This protein binds this small molecule.
Small molecule (SMILES): CC(=O)N[C@@H]1[C@@H](O)[C@H](O)[C@@H](CO)O[C@H]1O

Binding-site contacts:
Ligand atom C7 contacts residue ASN121 of chain 1.C at 3.9 Å.
Ligand atom C7 contacts residue GLU169 of chain 1.C at 4.4 Å.
Ligand atom O7 contacts residue ASN121 of chain 1.C at 4.5 Å.
Ligand atom C5 contacts residue ASN121 of chain 1.C at 3.7 Å.
Ligand atom C4 contacts residue ASN121 of chain 1.C at 4.2 Å.
Ligand atom N2 contacts residue ASN121 of chain 1.C at 2.9 Å (h-bond).
Ligand atom C8 contacts residue TRP171 of chain 1.C at 3.5 Å (hydrophobic).
Ligand atom O7 contacts residue GLU169 of chain 1.C at 4.3 Å.
Ligand atom C3 contacts residue ASN121 of chain 1.C at 3.8 Å.
Ligand atom O7 contacts residue TRP171 of chain 1.C at 4.0 Å.
Ligand atom O5 contacts residue ASN121 of chain 1.C at 2.4 Å (h-bond).
Ligand atom C8 contacts residue VAL119 of chain 1.C at 4.2 Å (hydrophobic).
Ligand atom C8 contacts residue GLU169 of chain 1.C at 4.0 Å.
Ligand atom C2 contacts residue ASN121 of chain 1.C at 2.5 Å.
Ligand atom C2 contacts residue GLU169 of chain 1.C at 4.5 Å.
Ligand atom C1 contacts residue GLU169 of chain 1.C at 4.1 Å.
Ligand atom C1 contacts residue ASN121 of chain 1.C at 1.4 Å.
Ligand atom C7 contacts residue TRP171 of chain 1.C at 4.0 Å (hydrophobic).
Ligand atom C8 contacts residue HIS170 of chain 1.C at 4.3 Å.
Ligand atom O5 contacts residue GLU169 of chain 1.C at 4.1 Å.

Sequence of chain 1.C:
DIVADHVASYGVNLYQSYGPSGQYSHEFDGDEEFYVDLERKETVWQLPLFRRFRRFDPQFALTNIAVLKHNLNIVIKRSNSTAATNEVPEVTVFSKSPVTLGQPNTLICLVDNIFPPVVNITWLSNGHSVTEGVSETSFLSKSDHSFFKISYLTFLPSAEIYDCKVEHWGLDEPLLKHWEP